Binding-site contacts:
Ligand atom C6 contacts residue VAL200 of chain 1.A at 4.4 Å (hydrophobic).
Ligand atom C1 contacts residue ASP198 of chain 1.A at 3.6 Å.
Ligand atom C6 contacts residue ASN168 of chain 1.A at 3.8 Å.
Ligand atom C4 contacts residue ASN219 of chain 1.A at 4.2 Å.
Ligand atom C8 contacts residue ASN219 of chain 1.A at 4.4 Å.
Ligand atom O7 contacts residue ASN219 of chain 1.A at 3.5 Å (h-bond).
Ligand atom O5 contacts residue ASP198 of chain 1.A at 3.2 Å.
Ligand atom C5 contacts residue ASN219 of chain 1.A at 3.6 Å.
Ligand atom O7 contacts residue ASP198 of chain 1.A at 4.3 Å.
Ligand atom C2 contacts residue ASN219 of chain 1.A at 2.5 Å.
Ligand atom O6 contacts residue ASN168 of chain 1.A at 2.9 Å (h-bond).
Ligand atom C6 contacts residue ASP198 of chain 1.A at 3.5 Å.
Ligand atom N2 contacts residue ASN219 of chain 1.A at 3.0 Å (h-bond).
Ligand atom O5 contacts residue LEU199 of chain 1.A at 4.5 Å.
Ligand atom C7 contacts residue ASP241 of chain 1.A at 4.4 Å.
Ligand atom O6 contacts residue ASP198 of chain 1.A at 3.5 Å.
Ligand atom C2 contacts residue ASP198 of chain 1.A at 4.1 Å.
Ligand atom C1 contacts residue ASN219 of chain 1.A at 1.4 Å.
Ligand atom C8 contacts residue VAL200 of chain 1.A at 4.1 Å (hydrophobic).
Ligand atom C8 contacts residue LYS243 of chain 1.A at 4.4 Å.
Ligand atom C7 contacts residue ASN219 of chain 1.A at 3.4 Å.
Ligand atom C8 contacts residue ASP241 of chain 1.A at 3.8 Å.
Ligand atom C3 contacts residue ASN219 of chain 1.A at 3.8 Å.
Ligand atom C5 contacts residue ASP198 of chain 1.A at 4.2 Å.
Ligand atom C8 contacts residue VAL170 of chain 1.A at 3.5 Å (hydrophobic).
Ligand atom O5 contacts residue ASN219 of chain 1.A at 2.3 Å (h-bond).

Sequence of chain 1.A:
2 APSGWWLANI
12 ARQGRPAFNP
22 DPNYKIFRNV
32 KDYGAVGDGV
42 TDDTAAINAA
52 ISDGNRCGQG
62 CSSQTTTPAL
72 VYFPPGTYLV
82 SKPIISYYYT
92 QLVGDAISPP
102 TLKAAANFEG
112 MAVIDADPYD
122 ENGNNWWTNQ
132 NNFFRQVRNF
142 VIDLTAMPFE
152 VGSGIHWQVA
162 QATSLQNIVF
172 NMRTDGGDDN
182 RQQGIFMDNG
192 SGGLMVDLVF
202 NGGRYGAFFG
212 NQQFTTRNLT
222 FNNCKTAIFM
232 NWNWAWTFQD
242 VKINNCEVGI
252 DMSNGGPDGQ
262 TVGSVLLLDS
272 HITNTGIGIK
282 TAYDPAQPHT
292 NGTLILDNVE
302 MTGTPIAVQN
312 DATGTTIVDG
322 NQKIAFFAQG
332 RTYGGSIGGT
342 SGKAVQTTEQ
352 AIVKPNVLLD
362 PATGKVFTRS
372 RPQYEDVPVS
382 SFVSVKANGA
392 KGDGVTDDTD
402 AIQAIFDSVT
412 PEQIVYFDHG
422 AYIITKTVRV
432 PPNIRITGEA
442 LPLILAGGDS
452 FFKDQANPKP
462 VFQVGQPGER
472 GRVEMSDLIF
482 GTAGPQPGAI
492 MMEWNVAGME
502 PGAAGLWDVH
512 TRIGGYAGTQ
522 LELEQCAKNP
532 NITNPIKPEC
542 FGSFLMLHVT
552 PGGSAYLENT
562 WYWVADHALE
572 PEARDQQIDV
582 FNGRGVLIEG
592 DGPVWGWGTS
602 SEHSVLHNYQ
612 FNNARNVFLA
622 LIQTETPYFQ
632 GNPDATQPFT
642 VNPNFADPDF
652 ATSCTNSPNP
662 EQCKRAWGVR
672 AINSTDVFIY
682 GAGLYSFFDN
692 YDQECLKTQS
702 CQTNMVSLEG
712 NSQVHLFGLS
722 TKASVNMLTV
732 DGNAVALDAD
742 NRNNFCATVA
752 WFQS

A small-molecule ligand and the protein it binds are described below.
Small molecule (SMILES): CC(=O)N[C@H]1[C@H](O[C@H]2[C@H](O)[C@@H](NC(C)=O)CO[C@@H]2CO)O[C@H](CO)[C@@H](O)[C@@H]1O